Binding-site contacts:
Ligand atom C4 contacts residue ASN201 of chain 2.A at 4.2 Å.
Ligand atom C3 contacts residue ASN201 of chain 2.A at 3.7 Å.
Ligand atom O5 contacts residue ASN201 of chain 2.A at 2.4 Å (h-bond).
Ligand atom C1 contacts residue GLU202 of chain 2.A at 3.7 Å.
Ligand atom C5 contacts residue ASN201 of chain 2.A at 3.7 Å.
Ligand atom C1 contacts residue ASN201 of chain 2.A at 1.4 Å.
Ligand atom C7 contacts residue ASN201 of chain 2.A at 3.7 Å.
Ligand atom O7 contacts residue ASN201 of chain 2.A at 4.2 Å.
Ligand atom C2 contacts residue ASN201 of chain 2.A at 2.4 Å.
Ligand atom N2 contacts residue ASN201 of chain 2.A at 2.8 Å (h-bond).
Ligand atom O5 contacts residue GLU202 of chain 2.A at 3.5 Å (salt-bridge).

The small molecule below binds the protein below.
Small molecule (SMILES): CC(=O)N[C@@H]1[C@@H](O)[C@H](O)[C@@H](CO)O[C@H]1O

Sequence of chain 2.A:
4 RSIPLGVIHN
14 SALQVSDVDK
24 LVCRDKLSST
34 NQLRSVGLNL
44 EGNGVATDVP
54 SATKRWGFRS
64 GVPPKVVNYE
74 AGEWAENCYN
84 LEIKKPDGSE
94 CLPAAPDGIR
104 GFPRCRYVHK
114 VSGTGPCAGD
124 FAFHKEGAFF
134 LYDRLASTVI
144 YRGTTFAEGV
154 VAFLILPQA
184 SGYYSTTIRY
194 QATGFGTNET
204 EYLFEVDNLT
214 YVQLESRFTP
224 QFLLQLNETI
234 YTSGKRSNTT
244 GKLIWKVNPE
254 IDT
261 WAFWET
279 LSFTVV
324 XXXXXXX